This protein binds this small molecule.
Small molecule (SMILES): N#C[Fe](=C=O)C#N

Binding-site contacts:
Ligand atom C1 contacts residue H2S1 of chain 1.LA at 3.9 Å.
Ligand atom N2 contacts residue ARG411 of chain 1.D at 3.0 Å (salt-bridge).
Ligand atom N1 contacts residue CYS481 of chain 1.D at 3.6 Å.
Ligand atom C1 contacts residue SEC478 of chain 1.D at 2.7 Å.
Ligand atom O3 contacts residue ALA433 of chain 1.D at 3.3 Å (h-bond).
Ligand atom N2 contacts residue ALA409 of chain 1.D at 3.2 Å.
Ligand atom O3 contacts residue SER432 of chain 1.D at 4.0 Å.
Ligand atom C1 contacts residue CYS67 of chain 1.D at 4.0 Å (hydrophobic).
Ligand atom N1 contacts residue SEC478 of chain 1.D at 3.0 Å (h-bond).
Ligand atom C2 contacts residue CYS67 of chain 1.D at 2.7 Å (hydrophobic).
Ligand atom C3 contacts residue ALA409 of chain 1.D at 3.2 Å (hydrophobic).
Ligand atom C1 contacts residue ARG411 of chain 1.D at 3.5 Å.
Ligand atom FE contacts residue ALA409 of chain 1.D at 4.2 Å.
Ligand atom FE contacts residue CYS481 of chain 1.D at 2.3 Å.
Ligand atom FE contacts residue NI1 of chain 1.JA at 2.6 Å.
Ligand atom C2 contacts residue PRO410 of chain 1.D at 4.2 Å (hydrophobic).
Ligand atom C2 contacts residue ALA409 of chain 1.D at 3.4 Å (hydrophobic).
Ligand atom FE contacts residue CYS67 of chain 1.D at 2.3 Å.
Ligand atom C3 contacts residue ALA433 of chain 1.D at 3.9 Å (hydrophobic).
Ligand atom O3 contacts residue LEU414 of chain 1.D at 3.7 Å.
Ligand atom FE contacts residue SEC478 of chain 1.D at 3.3 Å.
Ligand atom FE contacts residue H2S1 of chain 1.LA at 3.7 Å.
Ligand atom N2 contacts residue PRO410 of chain 1.D at 3.3 Å.
Ligand atom C1 contacts residue ALA433 of chain 1.D at 3.8 Å (hydrophobic).
Ligand atom C2 contacts residue SEC478 of chain 1.D at 3.8 Å.
Ligand atom C3 contacts residue CYS67 of chain 1.D at 3.6 Å (hydrophobic).
Ligand atom C1 contacts residue NI1 of chain 1.JA at 3.4 Å.
Ligand atom N1 contacts residue ARG411 of chain 1.D at 3.2 Å.
Ligand atom C2 contacts residue ARG411 of chain 1.D at 3.6 Å.
Ligand atom N2 contacts residue CYS67 of chain 1.D at 3.3 Å.
Ligand atom N1 contacts residue ALA433 of chain 1.D at 3.4 Å.
Ligand atom N1 contacts residue SER434 of chain 1.D at 2.6 Å (h-bond).
Ligand atom C2 contacts residue CYS481 of chain 1.D at 4.0 Å (hydrophobic).
Ligand atom C2 contacts residue H2S1 of chain 1.LA at 3.6 Å.
Ligand atom C3 contacts residue CYS481 of chain 1.D at 3.4 Å (hydrophobic).
Ligand atom O3 contacts residue ALA409 of chain 1.D at 2.9 Å.
Ligand atom C1 contacts residue CYS481 of chain 1.D at 3.1 Å (hydrophobic).
Ligand atom C2 contacts residue NI1 of chain 1.JA at 3.5 Å.
Ligand atom N2 contacts residue H2S1 of chain 1.LA at 4.0 Å.
Ligand atom C1 contacts residue SER434 of chain 1.D at 3.6 Å.

Sequence of chain 1.D:
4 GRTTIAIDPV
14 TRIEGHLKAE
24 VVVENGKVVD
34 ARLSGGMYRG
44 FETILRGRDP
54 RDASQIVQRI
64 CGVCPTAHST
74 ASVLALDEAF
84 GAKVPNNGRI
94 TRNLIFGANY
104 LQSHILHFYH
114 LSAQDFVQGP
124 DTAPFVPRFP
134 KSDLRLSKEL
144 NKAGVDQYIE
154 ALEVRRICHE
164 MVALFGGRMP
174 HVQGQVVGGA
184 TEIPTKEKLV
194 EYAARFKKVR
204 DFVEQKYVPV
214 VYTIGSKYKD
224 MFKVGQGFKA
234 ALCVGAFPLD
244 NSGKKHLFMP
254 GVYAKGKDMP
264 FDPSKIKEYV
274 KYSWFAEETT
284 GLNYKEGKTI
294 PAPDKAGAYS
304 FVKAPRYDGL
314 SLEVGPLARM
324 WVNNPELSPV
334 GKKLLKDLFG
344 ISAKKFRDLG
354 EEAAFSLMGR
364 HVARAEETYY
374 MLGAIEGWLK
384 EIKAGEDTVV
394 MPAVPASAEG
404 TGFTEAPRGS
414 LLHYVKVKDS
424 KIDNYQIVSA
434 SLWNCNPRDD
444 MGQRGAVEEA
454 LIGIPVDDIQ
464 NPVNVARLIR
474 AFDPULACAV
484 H